The small molecule below binds the protein below.
Small molecule (SMILES): COCCCNc1nc(Cl)c(-c2nc3ccccc3s2)c(N[C@@H]2C[C@H](CO)[C@@H](O)[C@H]2O)n1

Sequence of chain 1.D:
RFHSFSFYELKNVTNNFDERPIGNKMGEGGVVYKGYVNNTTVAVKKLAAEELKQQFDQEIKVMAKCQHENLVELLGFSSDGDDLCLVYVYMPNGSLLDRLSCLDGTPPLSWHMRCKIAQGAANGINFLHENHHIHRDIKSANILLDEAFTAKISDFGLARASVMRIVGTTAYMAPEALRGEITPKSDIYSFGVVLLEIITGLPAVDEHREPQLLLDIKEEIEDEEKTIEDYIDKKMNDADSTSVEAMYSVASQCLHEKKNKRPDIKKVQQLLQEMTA

Binding-site contacts:
Ligand atom O19 contacts residue GLU35 of chain 1.D at 3.1 Å (salt-bridge).
Ligand atom C32 contacts residue ASP170 of chain 1.D at 3.8 Å.
Ligand atom O23 contacts residue GLY109 of chain 1.D at 3.5 Å (h-bond).
Ligand atom C15 contacts residue GLY34 of chain 1.D at 3.6 Å.
Ligand atom C21 contacts residue TYR105 of chain 1.D at 3.5 Å (hydrophobic).
Ligand atom C13 contacts residue SER110 of chain 1.D at 3.8 Å.
Ligand atom C05 contacts residue LEU159 of chain 1.D at 3.7 Å (hydrophobic).
Ligand atom C20 contacts residue GLY109 of chain 1.D at 3.7 Å.
Ligand atom S25 contacts residue LEU159 of chain 1.D at 3.6 Å.
Ligand atom C05 contacts residue ALA52 of chain 1.D at 3.6 Å (hydrophobic).
Ligand atom O16 contacts residue ASP113 of chain 1.D at 3.5 Å (salt-bridge).
Ligand atom O19 contacts residue ALA156 of chain 1.D at 3.7 Å.
Ligand atom C30 contacts residue ASP170 of chain 1.D at 3.5 Å.
Ligand atom N08 contacts residue GLY109 of chain 1.D at 3.8 Å.
Ligand atom C31 contacts residue LYS54 of chain 1.D at 3.4 Å.
Ligand atom C31 contacts residue ASP170 of chain 1.D at 3.2 Å.
Ligand atom O17 contacts residue SER110 of chain 1.D at 2.9 Å (h-bond).
Ligand atom O17 contacts residue ALA156 of chain 1.D at 3.5 Å (h-bond).
Ligand atom C15 contacts residue GLU35 of chain 1.D at 3.6 Å.
Ligand atom C06 contacts residue LEU159 of chain 1.D at 3.5 Å (hydrophobic).
Ligand atom N04 contacts residue MET106 of chain 1.D at 3.6 Å (h-bond).
Ligand atom O17 contacts residue ASP113 of chain 1.D at 3.8 Å.
Ligand atom CL9 contacts residue ALA52 of chain 1.D at 3.3 Å.
Ligand atom C10 contacts residue LEU159 of chain 1.D at 3.4 Å (hydrophobic).
Ligand atom C24 contacts residue PRO107 of chain 1.D at 3.1 Å (hydrophobic).
Ligand atom C30 contacts residue TYR103 of chain 1.D at 3.6 Å (hydrophobic).
Ligand atom O23 contacts residue PRO107 of chain 1.D at 2.7 Å (h-bond).
Ligand atom C13 contacts residue ALA156 of chain 1.D at 3.5 Å (hydrophobic).
Ligand atom N28 contacts residue VAL41 of chain 1.D at 3.7 Å.
Ligand atom C03 contacts residue MET106 of chain 1.D at 3.7 Å (hydrophobic).
Ligand atom N08 contacts residue MET106 of chain 1.D at 3.0 Å (h-bond).
Ligand atom CL9 contacts residue VAL104 of chain 1.D at 3.2 Å.
Ligand atom C29 contacts residue TYR103 of chain 1.D at 3.3 Å (hydrophobic).
Ligand atom CL9 contacts residue MET106 of chain 1.D at 3.7 Å.
Ligand atom O16 contacts residue MET33 of chain 1.D at 3.6 Å.
Ligand atom C18 contacts residue ALA156 of chain 1.D at 3.2 Å (hydrophobic).
Ligand atom C22 contacts residue GLY109 of chain 1.D at 3.6 Å.
Ligand atom N08 contacts residue MET33 of chain 1.D at 3.7 Å.
Ligand atom C20 contacts residue MET33 of chain 1.D at 3.6 Å (hydrophobic).
Ligand atom C30 contacts residue LYS54 of chain 1.D at 3.8 Å.